This small molecule binds to this protein.
Small molecule (SMILES): Oc1cc(Cl)ccc1Oc1ccc(Cl)cc1Cl

Binding-site contacts:
Ligand atom C2 contacts residue PHE202 of chain 2.B at 4.1 Å (hydrophobic).
Ligand atom O7 contacts residue NAD1 of chain 2.E at 3.4 Å (h-bond).
Ligand atom CL15 contacts residue PHE93 of chain 2.B at 3.9 Å.
Ligand atom C5 contacts residue NAD1 of chain 2.E at 3.7 Å.
Ligand atom C4 contacts residue NAD1 of chain 2.E at 3.4 Å.
Ligand atom CL16 contacts residue ALA195 of chain 2.B at 3.7 Å.
Ligand atom C2 contacts residue NAD1 of chain 2.E at 3.6 Å.
Ligand atom C1 contacts residue TYR145 of chain 2.B at 4.0 Å (hydrophobic).
Ligand atom C3 contacts residue ALA196 of chain 2.B at 4.2 Å (hydrophobic).
Ligand atom C10 contacts residue ALA195 of chain 2.B at 4.1 Å (hydrophobic).
Ligand atom C12 contacts residue MET158 of chain 2.B at 4.2 Å (hydrophobic).
Ligand atom C6 contacts residue TYR155 of chain 2.B at 3.5 Å (hydrophobic).
Ligand atom C10 contacts residue PHE93 of chain 2.B at 4.2 Å (hydrophobic).
Ligand atom C4 contacts residue ILE199 of chain 2.B at 4.2 Å (hydrophobic).
Ligand atom CL14 contacts residue PRO190 of chain 2.B at 3.5 Å.
Ligand atom CL16 contacts residue GLY92 of chain 2.B at 3.5 Å.
Ligand atom CL14 contacts residue TYR145 of chain 2.B at 3.7 Å.
Ligand atom C8 contacts residue ALA195 of chain 2.B at 4.0 Å (hydrophobic).
Ligand atom C1 contacts residue NAD1 of chain 2.E at 3.7 Å.
Ligand atom C4 contacts residue ALA196 of chain 2.B at 4.0 Å (hydrophobic).
Ligand atom C3 contacts residue ILE199 of chain 2.B at 4.1 Å (hydrophobic).
Ligand atom CL14 contacts residue PHE202 of chain 2.B at 3.6 Å.
Ligand atom O7 contacts residue ALA195 of chain 2.B at 4.2 Å.
Ligand atom CL15 contacts residue ALA94 of chain 2.B at 3.3 Å.
Ligand atom O17 contacts residue LYS162 of chain 2.B at 4.0 Å.
Ligand atom C3 contacts residue NAD1 of chain 2.E at 3.3 Å.
Ligand atom C8 contacts residue NAD1 of chain 2.E at 4.1 Å.
Ligand atom C6 contacts residue NAD1 of chain 2.E at 3.6 Å.
Ligand atom C9 contacts residue GLY92 of chain 2.B at 3.8 Å.
Ligand atom C10 contacts residue GLY92 of chain 2.B at 3.3 Å.
Ligand atom CL15 contacts residue LEU99 of chain 2.B at 4.1 Å.
Ligand atom C9 contacts residue ALA195 of chain 2.B at 3.6 Å (hydrophobic).
Ligand atom C3 contacts residue PHE202 of chain 2.B at 3.5 Å (hydrophobic).
Ligand atom C12 contacts residue ILE199 of chain 2.B at 4.3 Å (hydrophobic).
Ligand atom CL14 contacts residue NAD1 of chain 2.E at 3.7 Å.
Ligand atom C1 contacts residue TYR155 of chain 2.B at 3.6 Å (hydrophobic).
Ligand atom C13 contacts residue ILE199 of chain 2.B at 3.8 Å (hydrophobic).
Ligand atom O17 contacts residue TYR155 of chain 2.B at 2.5 Å (h-bond).
Ligand atom CL16 contacts residue NAD1 of chain 2.E at 3.5 Å.
Ligand atom O17 contacts residue NAD1 of chain 2.E at 2.7 Å (h-bond).

Sequence of chain 2.B:
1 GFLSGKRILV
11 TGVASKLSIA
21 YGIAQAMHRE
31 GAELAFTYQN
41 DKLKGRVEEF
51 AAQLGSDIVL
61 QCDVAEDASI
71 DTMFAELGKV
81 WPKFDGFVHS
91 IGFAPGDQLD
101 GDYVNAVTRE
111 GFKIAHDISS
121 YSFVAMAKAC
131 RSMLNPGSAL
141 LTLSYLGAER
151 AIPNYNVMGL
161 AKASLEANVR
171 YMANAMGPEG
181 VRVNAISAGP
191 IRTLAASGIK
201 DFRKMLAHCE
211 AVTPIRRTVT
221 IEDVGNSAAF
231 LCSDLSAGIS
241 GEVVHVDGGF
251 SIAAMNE